Sequence of chain 3.A:
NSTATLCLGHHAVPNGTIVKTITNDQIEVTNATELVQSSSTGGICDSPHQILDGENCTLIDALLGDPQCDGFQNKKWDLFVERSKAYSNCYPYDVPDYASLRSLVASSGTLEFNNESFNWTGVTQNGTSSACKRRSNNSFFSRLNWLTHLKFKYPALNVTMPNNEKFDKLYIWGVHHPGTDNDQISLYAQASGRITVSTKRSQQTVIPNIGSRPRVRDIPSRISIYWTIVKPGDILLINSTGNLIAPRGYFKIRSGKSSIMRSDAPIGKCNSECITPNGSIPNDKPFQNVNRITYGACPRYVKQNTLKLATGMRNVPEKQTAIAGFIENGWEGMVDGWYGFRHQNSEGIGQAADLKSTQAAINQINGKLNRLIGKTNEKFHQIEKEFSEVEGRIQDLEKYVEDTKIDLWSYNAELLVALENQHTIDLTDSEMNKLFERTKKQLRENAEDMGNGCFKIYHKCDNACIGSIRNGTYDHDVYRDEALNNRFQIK

A small-molecule ligand and the protein it binds are described below.
Small molecule (SMILES): CC(=O)N[C@H]1[C@H](O[C@H]2[C@H](O)[C@@H](NC(C)=O)CO[C@@H]2CO)O[C@H](CO)[C@@H](O[C@H]2O[C@H](CO)[C@@H](O)[C@H](O)[C@@H]2O)[C@@H]1O

Binding-site contacts:
Ligand atom C4 contacts residue ARG222 of chain 3.A at 4.1 Å.
Ligand atom C3 contacts residue ASN165 of chain 2.A at 3.8 Å.
Ligand atom O5 contacts residue ASN165 of chain 2.A at 2.3 Å (h-bond).
Ligand atom C1 contacts residue SER219 of chain 3.A at 4.2 Å.
Ligand atom C8 contacts residue NAG1 of chain 2.C at 3.3 Å.
Ligand atom C8 contacts residue PRO221 of chain 3.A at 4.1 Å (hydrophobic).
Ligand atom O7 contacts residue PRO221 of chain 3.A at 3.5 Å.
Ligand atom C6 contacts residue ARG222 of chain 3.A at 4.1 Å.
Ligand atom O5 contacts residue ARG222 of chain 3.A at 4.0 Å.
Ligand atom C7 contacts residue PRO221 of chain 3.A at 4.2 Å (hydrophobic).
Ligand atom N2 contacts residue ASN165 of chain 2.A at 3.0 Å (h-bond).
Ligand atom O7 contacts residue ARG220 of chain 3.A at 4.0 Å.
Ligand atom C5 contacts residue ASN165 of chain 2.A at 3.6 Å.
Ligand atom C8 contacts residue THR187 of chain 3.A at 3.9 Å.
Ligand atom O7 contacts residue ASN165 of chain 2.A at 3.9 Å.
Ligand atom C3 contacts residue ASP225 of chain 3.A at 4.2 Å.
Ligand atom C8 contacts residue SER219 of chain 3.A at 3.5 Å.
Ligand atom C2 contacts residue ASN165 of chain 2.A at 2.5 Å.
Ligand atom C7 contacts residue SER219 of chain 3.A at 3.6 Å.
Ligand atom C8 contacts residue ILE242 of chain 2.A at 3.8 Å (hydrophobic).
Ligand atom O3 contacts residue ASP225 of chain 3.A at 3.2 Å (salt-bridge).
Ligand atom O6 contacts residue ARG222 of chain 3.A at 4.1 Å.
Ligand atom N2 contacts residue SER219 of chain 3.A at 2.9 Å (h-bond).
Ligand atom N2 contacts residue NAG1 of chain 2.C at 3.9 Å.
Ligand atom C2 contacts residue SER219 of chain 3.A at 3.8 Å.
Ligand atom C5 contacts residue LEU244 of chain 2.A at 4.3 Å (hydrophobic).
Ligand atom C2 contacts residue ARG222 of chain 3.A at 4.1 Å.
Ligand atom C1 contacts residue ARG222 of chain 3.A at 4.3 Å.
Ligand atom C4 contacts residue ASP225 of chain 3.A at 4.2 Å.
Ligand atom C1 contacts residue ASN165 of chain 2.A at 1.4 Å.
Ligand atom C7 contacts residue NAG1 of chain 2.C at 3.3 Å.
Ligand atom C7 contacts residue ARG222 of chain 3.A at 3.8 Å.
Ligand atom O3 contacts residue ARG222 of chain 3.A at 3.9 Å.
Ligand atom C3 contacts residue SER219 of chain 3.A at 3.9 Å.
Ligand atom O7 contacts residue ARG222 of chain 3.A at 2.8 Å (salt-bridge).
Ligand atom O7 contacts residue NAG1 of chain 2.C at 3.5 Å (h-bond).
Ligand atom C7 contacts residue ASN165 of chain 2.A at 3.7 Å.
Ligand atom C8 contacts residue ARG222 of chain 3.A at 4.3 Å.
Ligand atom C8 contacts residue NAG2 of chain 2.C at 4.0 Å.
Ligand atom C4 contacts residue ASN165 of chain 2.A at 4.2 Å.

Sequence of chain 2.A:
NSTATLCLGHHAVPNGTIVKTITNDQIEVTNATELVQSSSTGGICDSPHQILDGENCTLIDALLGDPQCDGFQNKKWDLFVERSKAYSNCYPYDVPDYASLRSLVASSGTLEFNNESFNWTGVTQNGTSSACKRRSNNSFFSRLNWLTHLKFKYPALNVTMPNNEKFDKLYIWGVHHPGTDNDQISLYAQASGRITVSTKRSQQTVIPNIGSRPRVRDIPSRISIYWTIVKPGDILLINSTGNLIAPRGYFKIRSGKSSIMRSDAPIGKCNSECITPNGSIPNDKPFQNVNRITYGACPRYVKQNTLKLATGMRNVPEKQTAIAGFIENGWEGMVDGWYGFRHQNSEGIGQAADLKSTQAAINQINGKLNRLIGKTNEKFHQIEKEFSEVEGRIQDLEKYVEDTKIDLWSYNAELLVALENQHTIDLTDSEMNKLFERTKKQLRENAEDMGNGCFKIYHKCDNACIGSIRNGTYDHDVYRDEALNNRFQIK